The small molecule below binds the protein below.
Small molecule (SMILES): CC(=O)N[C@@H]1[C@@H](O)[C@H](O)[C@@H](CO)O[C@H]1O

Binding-site contacts:
Ligand atom C1 contacts residue CYS648 of chain 1.A at 3.9 Å (hydrophobic).
Ligand atom C5 contacts residue CYS648 of chain 1.A at 4.3 Å (hydrophobic).
Ligand atom C5 contacts residue ASN647 of chain 1.A at 3.6 Å.
Ligand atom C4 contacts residue ASN647 of chain 1.A at 4.2 Å.
Ligand atom O5 contacts residue ASN647 of chain 1.A at 2.4 Å (h-bond).
Ligand atom C8 contacts residue ASN647 of chain 1.A at 4.1 Å.
Ligand atom C2 contacts residue ASN647 of chain 1.A at 2.5 Å.
Ligand atom O7 contacts residue ASN647 of chain 1.A at 3.3 Å (h-bond).
Ligand atom O5 contacts residue CYS648 of chain 1.A at 3.8 Å.
Ligand atom C7 contacts residue ASN647 of chain 1.A at 3.3 Å.
Ligand atom C1 contacts residue ASN647 of chain 1.A at 1.4 Å.
Ligand atom C3 contacts residue ASN647 of chain 1.A at 3.8 Å.
Ligand atom N2 contacts residue ASN647 of chain 1.A at 2.9 Å (h-bond).

Sequence of chain 1.A:
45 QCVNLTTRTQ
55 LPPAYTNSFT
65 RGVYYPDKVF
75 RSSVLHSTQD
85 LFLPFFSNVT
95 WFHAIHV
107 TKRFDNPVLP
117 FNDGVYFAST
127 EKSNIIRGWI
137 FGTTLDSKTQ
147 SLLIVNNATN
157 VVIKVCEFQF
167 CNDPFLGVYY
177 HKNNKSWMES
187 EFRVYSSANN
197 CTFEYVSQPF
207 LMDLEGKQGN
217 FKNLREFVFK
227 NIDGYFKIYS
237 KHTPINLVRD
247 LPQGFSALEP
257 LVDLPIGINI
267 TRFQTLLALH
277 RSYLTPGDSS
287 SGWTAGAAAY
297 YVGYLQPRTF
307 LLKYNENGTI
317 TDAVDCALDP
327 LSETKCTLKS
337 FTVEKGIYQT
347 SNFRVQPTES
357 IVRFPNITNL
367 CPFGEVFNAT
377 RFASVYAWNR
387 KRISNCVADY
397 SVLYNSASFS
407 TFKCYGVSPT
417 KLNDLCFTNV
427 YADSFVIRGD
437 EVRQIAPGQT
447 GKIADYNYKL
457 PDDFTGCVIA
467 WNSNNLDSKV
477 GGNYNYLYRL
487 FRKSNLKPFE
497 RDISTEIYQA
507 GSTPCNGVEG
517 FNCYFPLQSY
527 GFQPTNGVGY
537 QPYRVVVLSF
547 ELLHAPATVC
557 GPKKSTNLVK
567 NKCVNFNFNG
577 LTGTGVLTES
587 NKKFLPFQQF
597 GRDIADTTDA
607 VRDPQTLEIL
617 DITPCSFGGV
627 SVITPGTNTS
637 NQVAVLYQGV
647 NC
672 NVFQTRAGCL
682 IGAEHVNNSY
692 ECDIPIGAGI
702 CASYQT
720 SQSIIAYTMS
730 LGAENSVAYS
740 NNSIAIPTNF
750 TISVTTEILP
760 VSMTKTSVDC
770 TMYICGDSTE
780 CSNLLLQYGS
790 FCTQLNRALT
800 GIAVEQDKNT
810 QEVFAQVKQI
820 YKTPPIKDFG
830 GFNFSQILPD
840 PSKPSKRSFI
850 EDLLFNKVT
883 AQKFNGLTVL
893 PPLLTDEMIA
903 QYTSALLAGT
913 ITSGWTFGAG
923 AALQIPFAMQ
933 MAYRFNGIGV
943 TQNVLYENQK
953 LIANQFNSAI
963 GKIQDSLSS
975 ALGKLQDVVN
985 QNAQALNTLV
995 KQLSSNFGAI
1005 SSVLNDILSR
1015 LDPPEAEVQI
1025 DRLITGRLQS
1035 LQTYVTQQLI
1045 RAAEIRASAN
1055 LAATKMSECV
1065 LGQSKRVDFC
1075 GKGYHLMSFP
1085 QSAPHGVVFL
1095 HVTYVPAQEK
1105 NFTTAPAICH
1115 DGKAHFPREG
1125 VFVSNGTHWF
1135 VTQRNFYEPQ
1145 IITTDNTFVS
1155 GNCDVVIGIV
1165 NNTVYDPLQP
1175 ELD